This protein binds this small molecule.
Small molecule (SMILES): Nc1ccnc(=O)[nH]1

Binding-site contacts:
Ligand atom C6 contacts residue CYT1 of chain 30.B at 3.5 Å.
Ligand atom O2 contacts residue GLY425 of chain 10.A at 3.4 Å.
Ligand atom C2 contacts residue HIS426 of chain 10.A at 3.2 Å.
Ligand atom C6 contacts residue PHE427 of chain 30.A at 4.4 Å (hydrophobic).
Ligand atom N4 contacts residue HIS428 of chain 10.A at 4.0 Å.
Ligand atom C4 contacts residue PHE427 of chain 10.A at 4.0 Å (hydrophobic).
Ligand atom C4 contacts residue HIS426 of chain 10.A at 3.6 Å.
Ligand atom C6 contacts residue HIS428 of chain 30.A at 4.2 Å.
Ligand atom C2 contacts residue HIS428 of chain 30.A at 4.0 Å.
Ligand atom O2 contacts residue TRP405 of chain 30.A at 4.5 Å.
Ligand atom N3 contacts residue PHE427 of chain 10.A at 4.2 Å.
Ligand atom N4 contacts residue HIS426 of chain 10.A at 3.8 Å.
Ligand atom N4 contacts residue CYT1 of chain 20.B at 3.2 Å.
Ligand atom N4 contacts residue PHE427 of chain 10.A at 3.2 Å.
Ligand atom O2 contacts residue HIS426 of chain 10.A at 2.9 Å (h-bond).
Ligand atom N1 contacts residue HIS428 of chain 30.A at 3.4 Å (h-bond).
Ligand atom C5 contacts residue CYT1 of chain 30.B at 3.2 Å.
Ligand atom C4 contacts residue CYT1 of chain 20.B at 4.3 Å.
Ligand atom C5 contacts residue PHE427 of chain 30.A at 4.0 Å (hydrophobic).
Ligand atom C4 contacts residue PHE427 of chain 30.A at 4.4 Å (hydrophobic).
Ligand atom C4 contacts residue CYT1 of chain 30.B at 4.4 Å.
Ligand atom N3 contacts residue HIS426 of chain 10.A at 2.6 Å (h-bond).
Ligand atom O2 contacts residue HIS428 of chain 30.A at 3.8 Å.

Sequence of chain 10.A:
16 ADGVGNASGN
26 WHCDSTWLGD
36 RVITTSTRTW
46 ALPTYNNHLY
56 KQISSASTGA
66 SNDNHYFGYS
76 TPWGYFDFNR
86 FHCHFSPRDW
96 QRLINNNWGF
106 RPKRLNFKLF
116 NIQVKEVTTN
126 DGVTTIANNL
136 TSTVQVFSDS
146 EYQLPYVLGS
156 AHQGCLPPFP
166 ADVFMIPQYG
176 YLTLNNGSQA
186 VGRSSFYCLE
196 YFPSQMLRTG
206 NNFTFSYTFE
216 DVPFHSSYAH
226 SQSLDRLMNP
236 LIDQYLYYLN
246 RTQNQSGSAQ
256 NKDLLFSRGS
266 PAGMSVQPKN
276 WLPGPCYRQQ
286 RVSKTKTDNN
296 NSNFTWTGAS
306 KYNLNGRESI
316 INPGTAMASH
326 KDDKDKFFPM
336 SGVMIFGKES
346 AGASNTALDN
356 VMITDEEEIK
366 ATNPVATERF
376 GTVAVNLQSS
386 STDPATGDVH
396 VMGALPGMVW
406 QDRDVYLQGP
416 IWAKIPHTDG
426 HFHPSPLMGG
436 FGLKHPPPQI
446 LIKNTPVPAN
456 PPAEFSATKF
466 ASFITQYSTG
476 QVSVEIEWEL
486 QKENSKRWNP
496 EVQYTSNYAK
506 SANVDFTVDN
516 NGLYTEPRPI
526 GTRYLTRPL

Sequence of chain 30.A:
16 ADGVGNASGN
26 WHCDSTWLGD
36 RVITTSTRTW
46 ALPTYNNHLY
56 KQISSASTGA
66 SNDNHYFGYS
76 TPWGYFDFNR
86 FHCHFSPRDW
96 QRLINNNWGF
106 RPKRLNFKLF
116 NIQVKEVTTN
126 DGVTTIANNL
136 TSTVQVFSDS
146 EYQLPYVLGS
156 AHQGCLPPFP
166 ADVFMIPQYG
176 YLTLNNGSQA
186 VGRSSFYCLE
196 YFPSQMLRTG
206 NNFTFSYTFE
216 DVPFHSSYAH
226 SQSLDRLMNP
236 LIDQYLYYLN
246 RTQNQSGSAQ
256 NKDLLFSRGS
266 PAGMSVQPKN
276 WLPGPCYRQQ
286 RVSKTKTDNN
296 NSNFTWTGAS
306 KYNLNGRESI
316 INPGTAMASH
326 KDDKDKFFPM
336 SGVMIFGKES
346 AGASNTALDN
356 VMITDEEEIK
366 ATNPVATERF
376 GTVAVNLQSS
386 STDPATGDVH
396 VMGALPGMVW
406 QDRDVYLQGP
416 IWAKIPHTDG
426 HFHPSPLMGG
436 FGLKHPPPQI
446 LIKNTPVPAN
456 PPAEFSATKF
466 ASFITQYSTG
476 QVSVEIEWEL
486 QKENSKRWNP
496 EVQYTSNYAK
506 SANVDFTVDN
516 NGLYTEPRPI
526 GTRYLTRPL